Sequence of chain 1.B:
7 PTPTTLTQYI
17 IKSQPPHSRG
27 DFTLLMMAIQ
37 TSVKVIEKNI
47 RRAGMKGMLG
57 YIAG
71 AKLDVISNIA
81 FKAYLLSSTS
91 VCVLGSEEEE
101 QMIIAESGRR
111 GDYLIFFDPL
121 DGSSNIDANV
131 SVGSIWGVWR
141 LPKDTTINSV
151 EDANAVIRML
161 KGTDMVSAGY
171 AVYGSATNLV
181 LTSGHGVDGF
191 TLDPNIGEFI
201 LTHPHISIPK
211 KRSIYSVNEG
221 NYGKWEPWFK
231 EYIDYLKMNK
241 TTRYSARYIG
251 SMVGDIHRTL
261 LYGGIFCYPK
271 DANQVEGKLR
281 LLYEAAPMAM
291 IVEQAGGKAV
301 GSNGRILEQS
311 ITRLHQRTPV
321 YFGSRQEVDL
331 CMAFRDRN

This protein binds this small molecule.
Small molecule (SMILES): O=P(O)(O)OC[C@H]1O[C@](O)(CO)[C@@H](O)[C@@H]1O

Sequence of chain 1.A:
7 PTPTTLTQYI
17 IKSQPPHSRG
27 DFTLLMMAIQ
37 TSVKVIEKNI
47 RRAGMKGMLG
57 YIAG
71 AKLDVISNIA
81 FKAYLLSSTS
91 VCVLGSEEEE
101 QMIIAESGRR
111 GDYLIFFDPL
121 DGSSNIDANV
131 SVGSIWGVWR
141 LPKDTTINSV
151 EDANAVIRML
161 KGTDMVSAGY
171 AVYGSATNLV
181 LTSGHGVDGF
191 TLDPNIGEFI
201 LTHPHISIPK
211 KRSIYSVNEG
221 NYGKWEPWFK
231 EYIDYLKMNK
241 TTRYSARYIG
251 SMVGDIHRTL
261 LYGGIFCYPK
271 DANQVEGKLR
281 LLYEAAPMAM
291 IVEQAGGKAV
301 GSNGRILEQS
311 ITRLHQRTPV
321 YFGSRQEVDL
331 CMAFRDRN

Binding-site contacts:
Ligand atom O3 contacts residue MET252 of chain 1.B at 2.7 Å (h-bond).
Ligand atom O1 contacts residue LYS278 of chain 1.B at 3.2 Å (salt-bridge).
Ligand atom P contacts residue ARG247 of chain 1.A at 3.8 Å.
Ligand atom C3 contacts residue ASP121 of chain 1.B at 3.5 Å.
Ligand atom C4 contacts residue GLY250 of chain 1.B at 3.5 Å.
Ligand atom C1 contacts residue ASP121 of chain 1.B at 3.9 Å.
Ligand atom O6 contacts residue TYR268 of chain 1.B at 3.6 Å.
Ligand atom P contacts residue TYR268 of chain 1.B at 3.9 Å.
Ligand atom O3P contacts residue ASN218 of chain 1.B at 3.1 Å (h-bond).
Ligand atom O1P contacts residue LYS278 of chain 1.B at 3.8 Å.
Ligand atom C1 contacts residue GLU284 of chain 1.B at 3.5 Å.
Ligand atom O3 contacts residue GLY250 of chain 1.B at 4.0 Å.
Ligand atom O6 contacts residue TYR248 of chain 1.B at 3.6 Å.
Ligand atom O3P contacts residue ARG247 of chain 1.A at 3.6 Å (salt-bridge).
Ligand atom O3 contacts residue GLY122 of chain 1.B at 3.5 Å (h-bond).
Ligand atom C1 contacts residue LYS278 of chain 1.B at 4.0 Å.
Ligand atom C6 contacts residue GLY250 of chain 1.B at 3.7 Å.
Ligand atom P contacts residue TYR248 of chain 1.B at 3.8 Å.
Ligand atom O5 contacts residue LYS278 of chain 1.B at 2.8 Å (salt-bridge).
Ligand atom C6 contacts residue TYR248 of chain 1.B at 3.4 Å (hydrophobic).
Ligand atom O3P contacts residue TYR268 of chain 1.B at 3.8 Å.
Ligand atom O2P contacts residue ARG247 of chain 1.A at 2.6 Å (salt-bridge).
Ligand atom O3P contacts residue TYR248 of chain 1.B at 2.6 Å (h-bond).
Ligand atom O4 contacts residue MET252 of chain 1.B at 3.4 Å (h-bond).
Ligand atom O6 contacts residue LYS278 of chain 1.B at 3.1 Å (salt-bridge).
Ligand atom O1P contacts residue TYR268 of chain 1.B at 2.9 Å (h-bond).
Ligand atom O3 contacts residue ASP121 of chain 1.B at 2.7 Å (salt-bridge).
Ligand atom O4 contacts residue TYR248 of chain 1.B at 3.9 Å.
Ligand atom O3 contacts residue SER251 of chain 1.B at 3.5 Å.
Ligand atom P contacts residue ASN218 of chain 1.B at 3.9 Å.
Ligand atom O2 contacts residue GLY122 of chain 1.B at 3.4 Å (h-bond).
Ligand atom C2 contacts residue LYS278 of chain 1.B at 3.9 Å.
Ligand atom C6 contacts residue LYS278 of chain 1.B at 3.9 Å.
Ligand atom O2 contacts residue ASP121 of chain 1.B at 4.1 Å.
Ligand atom C4 contacts residue MET252 of chain 1.B at 3.6 Å (hydrophobic).
Ligand atom C5 contacts residue TYR248 of chain 1.B at 4.0 Å (hydrophobic).
Ligand atom C3 contacts residue MET252 of chain 1.B at 3.5 Å (hydrophobic).
Ligand atom C5 contacts residue LYS278 of chain 1.B at 3.7 Å.
Ligand atom C2 contacts residue ASP121 of chain 1.B at 4.0 Å.
Ligand atom O4 contacts residue PHE266 of chain 1.B at 3.7 Å.